Sequence of chain 2.A:
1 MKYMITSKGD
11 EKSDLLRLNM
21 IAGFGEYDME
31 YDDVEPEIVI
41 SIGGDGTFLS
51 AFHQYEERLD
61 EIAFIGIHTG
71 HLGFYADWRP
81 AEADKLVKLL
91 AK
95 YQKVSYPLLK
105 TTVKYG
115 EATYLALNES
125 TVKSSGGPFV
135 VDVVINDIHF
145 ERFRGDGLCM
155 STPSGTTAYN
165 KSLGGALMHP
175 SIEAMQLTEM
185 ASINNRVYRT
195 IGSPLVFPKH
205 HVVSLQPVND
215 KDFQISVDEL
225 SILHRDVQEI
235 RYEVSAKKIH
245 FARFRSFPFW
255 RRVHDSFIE

Binding-site contacts:
Ligand atom N6 contacts residue TYR163 of chain 2.A at 3.6 Å.
Ligand atom C5 contacts residue TYR163 of chain 2.A at 3.7 Å (hydrophobic).
Ligand atom C2 contacts residue TYR163 of chain 2.A at 3.8 Å (hydrophobic).
Ligand atom C4 contacts residue TYR163 of chain 2.A at 4.0 Å (hydrophobic).
Ligand atom N1 contacts residue TYR163 of chain 2.A at 3.9 Å.
Ligand atom N6 contacts residue ALA185 of chain 3.A at 3.1 Å (h-bond).
Ligand atom C2' contacts residue TYR163 of chain 2.A at 4.0 Å (hydrophobic).
Ligand atom C3' contacts residue GLU123 of chain 2.A at 3.2 Å.
Ligand atom C5' contacts residue GLU223 of chain 2.A at 4.2 Å.
Ligand atom O2' contacts residue TYR163 of chain 2.A at 3.5 Å (h-bond).
Ligand atom N1 contacts residue ILE187 of chain 3.A at 3.2 Å.
Ligand atom C6 contacts residue ALA185 of chain 3.A at 3.9 Å (hydrophobic).
Ligand atom N9 contacts residue TYR163 of chain 2.A at 4.2 Å.
Ligand atom N3 contacts residue ALA162 of chain 2.A at 4.0 Å.
Ligand atom O3' contacts residue LEU49 of chain 2.A at 3.9 Å.
Ligand atom C6 contacts residue ASP150 of chain 3.A at 4.1 Å.
Ligand atom O3' contacts residue ASP222 of chain 2.A at 3.7 Å.
Ligand atom N1 contacts residue ALA185 of chain 3.A at 3.8 Å.
Ligand atom C2 contacts residue ILE187 of chain 3.A at 3.4 Å (hydrophobic).
Ligand atom C2' contacts residue GLU123 of chain 2.A at 3.4 Å.
Ligand atom N7 contacts residue ASP150 of chain 3.A at 4.2 Å.
Ligand atom O2' contacts residue ASN122 of chain 2.A at 3.6 Å.
Ligand atom N6 contacts residue ASP150 of chain 3.A at 2.9 Å (salt-bridge).
Ligand atom N1 contacts residue SER166 of chain 2.A at 3.2 Å (h-bond).
Ligand atom C2 contacts residue SER166 of chain 2.A at 3.3 Å.
Ligand atom O2' contacts residue GLU123 of chain 2.A at 2.7 Å (salt-bridge).
Ligand atom C3' contacts residue ASN122 of chain 2.A at 4.2 Å.
Ligand atom C5' contacts residue LEU49 of chain 2.A at 3.9 Å (hydrophobic).
Ligand atom C6 contacts residue TYR163 of chain 2.A at 3.6 Å (hydrophobic).
Ligand atom N3 contacts residue TYR163 of chain 2.A at 3.6 Å.
Ligand atom N7 contacts residue TYR163 of chain 2.A at 4.1 Å.
Ligand atom O2' contacts residue ALA162 of chain 2.A at 3.1 Å.
Ligand atom N6 contacts residue GLY149 of chain 3.A at 3.7 Å.
Ligand atom O3' contacts residue GLU123 of chain 2.A at 2.7 Å (salt-bridge).
Ligand atom C6 contacts residue ILE187 of chain 3.A at 3.9 Å (hydrophobic).
Ligand atom C3' contacts residue ASP222 of chain 2.A at 4.2 Å.
Ligand atom O3' contacts residue ASN122 of chain 2.A at 3.1 Å (h-bond).
Ligand atom C2 contacts residue ALA162 of chain 2.A at 4.1 Å (hydrophobic).
Ligand atom N3 contacts residue ILE187 of chain 3.A at 4.2 Å.
Ligand atom N5' contacts residue LEU49 of chain 2.A at 3.9 Å.

Sequence of chain 3.A:
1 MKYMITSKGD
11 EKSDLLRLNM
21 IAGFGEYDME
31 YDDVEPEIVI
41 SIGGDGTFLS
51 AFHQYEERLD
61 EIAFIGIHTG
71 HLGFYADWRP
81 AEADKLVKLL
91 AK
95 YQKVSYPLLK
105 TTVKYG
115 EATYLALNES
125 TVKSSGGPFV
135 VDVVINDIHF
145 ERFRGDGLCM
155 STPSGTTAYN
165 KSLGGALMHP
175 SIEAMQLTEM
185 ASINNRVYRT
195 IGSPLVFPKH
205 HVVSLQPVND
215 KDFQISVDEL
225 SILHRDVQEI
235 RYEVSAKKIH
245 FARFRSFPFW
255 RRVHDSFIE

A small-molecule ligand and the protein it binds are described below.
Small molecule (SMILES): NC[C@H]1O[C@@H](n2cnc3c(N)ncnc32)[C@H](O)[C@@H]1O